Binding-site contacts:
Ligand atom O7 contacts residue ASN1147 of chain 9.A at 3.9 Å.
Ligand atom C4 contacts residue ASN1147 of chain 9.A at 4.2 Å.
Ligand atom O6 contacts residue HIS1176 of chain 9.A at 3.0 Å (h-bond).
Ligand atom C8 contacts residue ASN1147 of chain 9.A at 3.4 Å.
Ligand atom C6 contacts residue PRO1151 of chain 9.A at 4.4 Å (hydrophobic).
Ligand atom C7 contacts residue ASN1147 of chain 9.A at 3.1 Å.
Ligand atom C5 contacts residue ASN1147 of chain 9.A at 3.6 Å.
Ligand atom O5 contacts residue ASN1147 of chain 9.A at 2.3 Å (h-bond).
Ligand atom N2 contacts residue ASN1147 of chain 9.A at 2.5 Å (h-bond).
Ligand atom C1 contacts residue ASN1147 of chain 9.A at 1.4 Å.
Ligand atom O6 contacts residue HIS1174 of chain 9.A at 4.5 Å.
Ligand atom C6 contacts residue HIS1176 of chain 9.A at 4.3 Å.
Ligand atom C2 contacts residue ASN1147 of chain 9.A at 2.5 Å.
Ligand atom O5 contacts residue PRO1151 of chain 9.A at 4.5 Å.
Ligand atom C3 contacts residue ASN1147 of chain 9.A at 3.8 Å.

Sequence of chain 9.A:
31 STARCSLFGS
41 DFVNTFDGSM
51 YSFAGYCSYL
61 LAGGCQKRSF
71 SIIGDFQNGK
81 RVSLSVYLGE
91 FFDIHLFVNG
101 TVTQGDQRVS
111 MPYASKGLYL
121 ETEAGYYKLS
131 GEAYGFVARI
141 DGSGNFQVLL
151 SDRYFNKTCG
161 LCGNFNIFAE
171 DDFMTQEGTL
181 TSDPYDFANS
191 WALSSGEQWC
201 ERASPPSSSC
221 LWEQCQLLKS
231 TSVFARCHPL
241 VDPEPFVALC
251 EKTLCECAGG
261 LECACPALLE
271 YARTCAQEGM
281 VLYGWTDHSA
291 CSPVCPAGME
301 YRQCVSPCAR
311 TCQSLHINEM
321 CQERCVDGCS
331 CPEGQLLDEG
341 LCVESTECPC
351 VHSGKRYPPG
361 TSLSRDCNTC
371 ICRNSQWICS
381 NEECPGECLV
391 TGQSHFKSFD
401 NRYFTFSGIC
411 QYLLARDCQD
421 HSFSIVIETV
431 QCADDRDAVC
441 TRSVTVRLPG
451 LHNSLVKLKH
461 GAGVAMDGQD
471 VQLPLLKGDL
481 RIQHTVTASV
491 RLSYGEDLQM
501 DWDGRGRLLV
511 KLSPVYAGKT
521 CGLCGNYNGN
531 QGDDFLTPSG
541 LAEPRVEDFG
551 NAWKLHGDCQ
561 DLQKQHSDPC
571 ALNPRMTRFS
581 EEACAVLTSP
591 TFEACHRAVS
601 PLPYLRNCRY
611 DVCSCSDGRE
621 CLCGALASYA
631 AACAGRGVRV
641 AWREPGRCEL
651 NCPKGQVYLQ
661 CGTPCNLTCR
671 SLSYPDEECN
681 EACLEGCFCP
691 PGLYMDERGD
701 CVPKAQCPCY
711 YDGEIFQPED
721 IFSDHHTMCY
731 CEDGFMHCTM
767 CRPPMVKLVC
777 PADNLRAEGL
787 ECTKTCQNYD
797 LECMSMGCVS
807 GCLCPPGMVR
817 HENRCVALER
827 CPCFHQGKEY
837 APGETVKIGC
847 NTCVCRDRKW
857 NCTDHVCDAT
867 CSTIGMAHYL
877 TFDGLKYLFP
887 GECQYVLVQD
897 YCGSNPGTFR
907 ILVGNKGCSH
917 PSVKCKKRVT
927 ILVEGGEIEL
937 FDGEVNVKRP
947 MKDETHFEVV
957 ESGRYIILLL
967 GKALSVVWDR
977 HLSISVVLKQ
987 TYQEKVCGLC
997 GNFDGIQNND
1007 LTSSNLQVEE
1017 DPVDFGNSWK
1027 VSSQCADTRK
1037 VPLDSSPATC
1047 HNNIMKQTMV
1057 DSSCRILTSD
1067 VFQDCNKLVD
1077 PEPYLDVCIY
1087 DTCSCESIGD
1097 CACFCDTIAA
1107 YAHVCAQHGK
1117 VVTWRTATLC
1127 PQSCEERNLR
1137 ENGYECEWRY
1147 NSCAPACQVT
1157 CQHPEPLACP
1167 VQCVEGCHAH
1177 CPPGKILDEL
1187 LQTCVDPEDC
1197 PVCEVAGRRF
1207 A

This small molecule binds to this protein.
Small molecule (SMILES): CC(=O)N[C@@H]1[C@@H](O)[C@H](O)[C@@H](CO)O[C@H]1O